A small-molecule ligand and the protein it binds are described below.
Small molecule (SMILES): C[N+](C)(C)[O-]

Binding-site contacts:
Ligand atom OAE contacts residue LYS298 of chain 1.C at 3.4 Å (salt-bridge).
Ligand atom OAE contacts residue ASN235 of chain 1.C at 3.2 Å (h-bond).
Ligand atom NAC contacts residue LYS298 of chain 1.C at 4.5 Å.
Ligand atom CAA contacts residue ASN235 of chain 1.C at 4.1 Å.
Ligand atom CAD contacts residue ASN235 of chain 1.C at 4.0 Å.
Ligand atom NAC contacts residue ASN235 of chain 1.C at 4.0 Å.

Sequence of chain 1.C:
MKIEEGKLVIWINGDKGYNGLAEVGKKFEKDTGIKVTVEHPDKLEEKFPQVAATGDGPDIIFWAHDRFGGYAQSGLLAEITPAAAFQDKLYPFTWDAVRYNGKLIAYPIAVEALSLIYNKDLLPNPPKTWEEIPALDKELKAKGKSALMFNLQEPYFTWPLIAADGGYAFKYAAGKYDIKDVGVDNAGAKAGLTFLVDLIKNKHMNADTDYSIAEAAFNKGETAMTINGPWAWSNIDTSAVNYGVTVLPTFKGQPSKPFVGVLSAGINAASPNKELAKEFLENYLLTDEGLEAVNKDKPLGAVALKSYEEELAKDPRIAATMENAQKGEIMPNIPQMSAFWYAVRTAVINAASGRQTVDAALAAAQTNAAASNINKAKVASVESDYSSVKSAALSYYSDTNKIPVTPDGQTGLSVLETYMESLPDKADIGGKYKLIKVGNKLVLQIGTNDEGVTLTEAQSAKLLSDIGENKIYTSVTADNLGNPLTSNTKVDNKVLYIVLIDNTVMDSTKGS